Sequence of chain 1.A:
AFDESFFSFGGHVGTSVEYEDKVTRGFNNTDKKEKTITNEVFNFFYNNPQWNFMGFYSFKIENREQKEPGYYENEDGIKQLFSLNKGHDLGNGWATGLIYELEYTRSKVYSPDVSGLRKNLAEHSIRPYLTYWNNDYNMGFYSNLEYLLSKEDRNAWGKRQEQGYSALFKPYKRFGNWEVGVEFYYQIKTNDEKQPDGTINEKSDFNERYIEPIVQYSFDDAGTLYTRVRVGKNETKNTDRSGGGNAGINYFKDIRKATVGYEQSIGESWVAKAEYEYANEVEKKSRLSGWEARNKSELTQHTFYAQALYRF

Binding-site contacts:
Ligand atom O4 contacts residue C8E1 of chain 1.O at 3.8 Å.
Ligand atom O3 contacts residue TRP184 of chain 1.A at 3.7 Å.
Ligand atom C3 contacts residue GLU220 of chain 1.A at 3.5 Å.
Ligand atom C2 contacts residue ARG181 of chain 1.A at 3.9 Å.
Ligand atom C1 contacts residue TYR98 of chain 1.A at 3.4 Å (hydrophobic).
Ligand atom C4 contacts residue TRP318 of chain 1.A at 3.6 Å (hydrophobic).
Ligand atom O2 contacts residue GLU95 of chain 1.A at 2.7 Å (salt-bridge).
Ligand atom O3 contacts residue TRP318 of chain 1.A at 3.6 Å.
Ligand atom C6 contacts residue TRP184 of chain 1.A at 3.6 Å (hydrophobic).
Ligand atom O3 contacts residue TYR98 of chain 1.A at 3.7 Å.
Ligand atom C1 contacts residue GLY271 of chain 1.A at 3.6 Å.
Ligand atom C2 contacts residue ASN228 of chain 1.A at 3.9 Å.
Ligand atom C2 contacts residue GLU95 of chain 1.A at 3.2 Å.
Ligand atom C1 contacts residue TRP318 of chain 1.A at 3.8 Å (hydrophobic).
Ligand atom O6 contacts residue TRP318 of chain 1.A at 3.5 Å.
Ligand atom O6 contacts residue TYR98 of chain 1.A at 3.4 Å.
Ligand atom O6 contacts residue GLN222 of chain 1.A at 3.8 Å.
Ligand atom C1 contacts residue ASN228 of chain 1.A at 3.8 Å.
Ligand atom O2 contacts residue ASN273 of chain 1.A at 3.1 Å (h-bond).
Ligand atom O5 contacts residue GLY271 of chain 1.A at 3.8 Å.
Ligand atom C2 contacts residue TRP184 of chain 1.A at 3.7 Å (hydrophobic).
Ligand atom C2 contacts residue GLN93 of chain 1.A at 3.8 Å.
Ligand atom C4 contacts residue ASN228 of chain 1.A at 3.8 Å.
Ligand atom O3 contacts residue GLN93 of chain 1.A at 3.0 Å (h-bond).
Ligand atom O2 contacts residue ASN228 of chain 1.A at 3.3 Å.
Ligand atom C1 contacts residue GLU95 of chain 1.A at 3.6 Å.
Ligand atom C4 contacts residue TYR98 of chain 1.A at 3.8 Å (hydrophobic).
Ligand atom O6 contacts residue ASN228 of chain 1.A at 3.9 Å.
Ligand atom O3 contacts residue GLU220 of chain 1.A at 2.5 Å (salt-bridge).
Ligand atom O6 contacts residue GLY271 of chain 1.A at 3.3 Å.
Ligand atom C2 contacts residue GLU100 of chain 1.A at 3.3 Å.
Ligand atom O2 contacts residue GLU100 of chain 1.A at 2.7 Å (salt-bridge).
Ligand atom C6 contacts residue C8E1 of chain 1.O at 3.9 Å.
Ligand atom O3 contacts residue ASN273 of chain 1.A at 3.3 Å (h-bond).
Ligand atom O2 contacts residue GLN93 of chain 1.A at 3.6 Å (h-bond).
Ligand atom O2 contacts residue ARG181 of chain 1.A at 3.5 Å (salt-bridge).
Ligand atom O2 contacts residue TRP318 of chain 1.A at 3.6 Å.
Ligand atom C2 contacts residue GLU220 of chain 1.A at 3.6 Å.
Ligand atom C1 contacts residue GLU100 of chain 1.A at 3.7 Å.
Ligand atom O2 contacts residue GLU220 of chain 1.A at 3.8 Å.

A protein and the small-molecule ligand that binds it are described below.
Small molecule (SMILES): OC[C@H]1O[C@@H]2O[C@H]3[C@H](O)[C@@H](O)[C@@H](O[C@H]4[C@H](O)[C@@H](O)[C@@H](O[C@H]5[C@H](O)[C@@H](O)[C@@H](O[C@H]6[C@H](O)[C@@H](O)[C@@H](O[C@H]7[C@H](O)[C@@H](O)[C@@H](O[C@H]1[C@H](O)[C@H]2O)O[C@@H]7CO)O[C@@H]6CO)O[C@@H]5CO)O[C@@H]4CO)O[C@@H]3CO